Binding-site contacts:
Ligand atom N contacts residue TYR81 of chain 1.A at 3.6 Å (h-bond).
Ligand atom N contacts residue GLY83 of chain 1.A at 2.8 Å (h-bond).
Ligand atom CH3 contacts residue PHE62 of chain 1.A at 3.6 Å (hydrophobic).
Ligand atom NH2 contacts residue ASP106 of chain 1.A at 2.6 Å (salt-bridge).
Ligand atom NH2 contacts residue PHE108 of chain 1.A at 3.9 Å.
Ligand atom OH contacts residue ALA82 of chain 1.A at 3.3 Å (h-bond).
Ligand atom CG contacts residue ALA82 of chain 1.A at 3.6 Å (hydrophobic).
Ligand atom CA contacts residue GLY83 of chain 1.A at 3.0 Å.
Ligand atom N contacts residue ALA82 of chain 1.A at 3.3 Å.
Ligand atom N contacts residue ALA82 of chain 1.A at 3.7 Å.
Ligand atom CE contacts residue PHE84 of chain 1.A at 3.9 Å (hydrophobic).
Ligand atom O contacts residue HIS59 of chain 1.A at 3.2 Å (h-bond).
Ligand atom CH3 contacts residue TYR81 of chain 1.A at 3.6 Å (hydrophobic).
Ligand atom CG contacts residue GLY83 of chain 1.A at 3.7 Å.
Ligand atom NZ contacts residue PHE62 of chain 1.A at 3.5 Å.
Ligand atom NH1 contacts residue ASP106 of chain 1.A at 2.5 Å (salt-bridge).
Ligand atom CA contacts residue TYR81 of chain 1.A at 4.0 Å (hydrophobic).
Ligand atom CZ contacts residue ASP106 of chain 1.A at 3.3 Å.
Ligand atom CD contacts residue HIS59 of chain 1.A at 3.7 Å.
Ligand atom CH contacts residue PHE62 of chain 1.A at 3.6 Å (hydrophobic).
Ligand atom N contacts residue GLY83 of chain 1.A at 3.3 Å (h-bond).
Ligand atom CA contacts residue ALA82 of chain 1.A at 3.8 Å (hydrophobic).
Ligand atom C contacts residue GLY83 of chain 1.A at 3.4 Å.
Ligand atom CH contacts residue TYR81 of chain 1.A at 3.4 Å (hydrophobic).
Ligand atom CD contacts residue TYR81 of chain 1.A at 3.7 Å (hydrophobic).
Ligand atom CB contacts residue TYR81 of chain 1.A at 3.5 Å (hydrophobic).
Ligand atom NZ contacts residue SER61 of chain 1.A at 3.1 Å (h-bond).
Ligand atom OH contacts residue TYR81 of chain 1.A at 2.8 Å (h-bond).
Ligand atom OH contacts residue GLY80 of chain 1.A at 3.4 Å.
Ligand atom C contacts residue ALA82 of chain 1.A at 3.7 Å (hydrophobic).
Ligand atom CH3 contacts residue PHE31 of chain 1.A at 3.7 Å (hydrophobic).
Ligand atom CA contacts residue ALA82 of chain 1.A at 3.9 Å (hydrophobic).
Ligand atom CE contacts residue SER61 of chain 1.A at 3.9 Å.
Ligand atom CA contacts residue GLY83 of chain 1.A at 3.8 Å.
Ligand atom C contacts residue ALA82 of chain 1.A at 3.9 Å (hydrophobic).
Ligand atom C contacts residue GLY83 of chain 1.A at 3.8 Å.
Ligand atom OXT contacts residue GLY83 of chain 1.A at 3.7 Å.
Ligand atom CH3 contacts residue GLY80 of chain 1.A at 3.8 Å.
Ligand atom CB contacts residue HIS59 of chain 1.A at 3.9 Å.
Ligand atom N contacts residue ALA82 of chain 1.A at 3.6 Å.

Sequence of chain 1.A:
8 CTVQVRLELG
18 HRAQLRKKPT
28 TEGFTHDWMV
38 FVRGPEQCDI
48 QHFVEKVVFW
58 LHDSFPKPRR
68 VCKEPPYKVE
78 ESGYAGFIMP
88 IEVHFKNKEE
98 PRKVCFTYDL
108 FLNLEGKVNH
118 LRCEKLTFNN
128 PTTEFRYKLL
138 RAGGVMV

This small molecule binds to this protein.
Small molecule (SMILES): CC(=O)NCCCC[C@H](NC(=O)[C@H](CCCN=C(N)N)NC(=O)[C@H](C)NC(=O)[C@H](C)N)C(=O)O